Sequence of chain 1.B:
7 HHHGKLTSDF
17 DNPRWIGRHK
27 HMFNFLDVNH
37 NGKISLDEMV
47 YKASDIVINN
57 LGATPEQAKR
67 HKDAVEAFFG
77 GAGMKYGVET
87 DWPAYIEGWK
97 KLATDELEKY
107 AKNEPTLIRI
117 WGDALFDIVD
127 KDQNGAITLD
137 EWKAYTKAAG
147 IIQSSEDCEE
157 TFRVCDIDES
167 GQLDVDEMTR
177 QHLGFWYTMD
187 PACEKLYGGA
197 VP

The small molecule below binds the protein below.
Small molecule (SMILES): O=C1c2cc(-c3ccc(O)cc3)cc(Cc3ccccc3)c2C[C@]1(CO)Cc1ccc(O)cc1

Binding-site contacts:
Ligand atom O03 contacts residue MET28 of chain 1.B at 3.6 Å.
Ligand atom C20 contacts residue LYS48 of chain 1.B at 3.6 Å.
Ligand atom C19 contacts residue MET45 of chain 1.B at 3.7 Å (hydrophobic).
Ligand atom C18 contacts residue TYR141 of chain 1.B at 3.6 Å (hydrophobic).
Ligand atom O04 contacts residue TYR193 of chain 1.B at 3.0 Å (h-bond).
Ligand atom C06 contacts residue HIS178 of chain 1.B at 3.6 Å.
Ligand atom C29 contacts residue TRP182 of chain 1.B at 3.6 Å (hydrophobic).
Ligand atom C28 contacts residue TYR91 of chain 1.B at 3.1 Å (hydrophobic).
Ligand atom C25 contacts residue MET28 of chain 1.B at 3.5 Å (hydrophobic).
Ligand atom C07 contacts residue ILE114 of chain 1.B at 3.5 Å (hydrophobic).
Ligand atom C29 contacts residue TRP95 of chain 1.B at 3.4 Å (hydrophobic).
Ligand atom O03 contacts residue TRP95 of chain 1.B at 3.1 Å (h-bond).
Ligand atom C07 contacts residue HIS178 of chain 1.B at 3.4 Å.
Ligand atom O01 contacts residue TYR193 of chain 1.B at 3.4 Å (h-bond).
Ligand atom O01 contacts residue HIS178 of chain 1.B at 3.1 Å.
Ligand atom O04 contacts residue TRP138 of chain 1.B at 3.6 Å.
Ligand atom C07 contacts residue GLY118 of chain 1.B at 3.7 Å.
Ligand atom C03 contacts residue TYR193 of chain 1.B at 3.5 Å (hydrophobic).
Ligand atom C12 contacts residue TRP117 of chain 1.B at 3.6 Å (hydrophobic).
Ligand atom C28 contacts residue MET28 of chain 1.B at 3.4 Å (hydrophobic).
Ligand atom C27 contacts residue MET28 of chain 1.B at 3.7 Å (hydrophobic).
Ligand atom O02 contacts residue GLY118 of chain 1.B at 3.5 Å.
Ligand atom O03 contacts residue TYR91 of chain 1.B at 2.4 Å (h-bond).
Ligand atom O04 contacts residue ILE147 of chain 1.B at 3.7 Å.
Ligand atom C19 contacts residue ALA49 of chain 1.B at 3.5 Å (hydrophobic).
Ligand atom C08 contacts residue GLY118 of chain 1.B at 3.4 Å.
Ligand atom C30 contacts residue TRP182 of chain 1.B at 3.4 Å (hydrophobic).
Ligand atom C28 contacts residue TRP95 of chain 1.B at 3.4 Å (hydrophobic).
Ligand atom C17 contacts residue TYR141 of chain 1.B at 3.4 Å (hydrophobic).
Ligand atom C28 contacts residue HIS25 of chain 1.B at 3.6 Å.
Ligand atom C04 contacts residue LEU121 of chain 1.B at 3.6 Å (hydrophobic).
Ligand atom O03 contacts residue HIS25 of chain 1.B at 2.9 Å (h-bond).
Ligand atom C09 contacts residue PHE122 of chain 1.B at 3.4 Å (hydrophobic).
Ligand atom C13 contacts residue TYR141 of chain 1.B at 3.6 Å (hydrophobic).
Ligand atom C08 contacts residue HIS178 of chain 1.B at 3.4 Å.
Ligand atom C22 contacts residue MET28 of chain 1.B at 3.7 Å (hydrophobic).
Ligand atom C29 contacts residue HIS25 of chain 1.B at 3.4 Å.
Ligand atom C27 contacts residue TYR91 of chain 1.B at 3.0 Å (hydrophobic).
Ligand atom C09 contacts residue HIS178 of chain 1.B at 3.6 Å.
Ligand atom C29 contacts residue MET28 of chain 1.B at 3.5 Å (hydrophobic).